A small-molecule ligand and the protein it binds are described below.
Small molecule (SMILES): CC(=O)N[C@@H]1[C@@H](O)[C@H](O)[C@@H](CO)O[C@H]1O

Sequence of chain 1.A:
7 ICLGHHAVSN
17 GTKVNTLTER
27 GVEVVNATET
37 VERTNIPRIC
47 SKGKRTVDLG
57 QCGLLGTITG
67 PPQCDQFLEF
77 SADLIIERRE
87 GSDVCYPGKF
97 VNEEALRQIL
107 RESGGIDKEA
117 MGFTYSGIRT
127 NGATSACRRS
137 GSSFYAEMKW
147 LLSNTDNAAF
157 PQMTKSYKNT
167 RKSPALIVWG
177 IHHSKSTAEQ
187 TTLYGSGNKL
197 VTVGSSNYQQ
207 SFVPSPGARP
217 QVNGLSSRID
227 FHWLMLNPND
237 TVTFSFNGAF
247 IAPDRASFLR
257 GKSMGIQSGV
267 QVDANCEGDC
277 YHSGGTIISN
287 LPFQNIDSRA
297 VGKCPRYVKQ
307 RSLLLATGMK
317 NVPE

Binding-site contacts:
Ligand atom O7 contacts residue ASN32 of chain 1.A at 3.3 Å (h-bond).
Ligand atom O6 contacts residue THR34 of chain 1.A at 4.3 Å.
Ligand atom C5 contacts residue ASN32 of chain 1.A at 3.7 Å.
Ligand atom O5 contacts residue ASN32 of chain 1.A at 2.4 Å (h-bond).
Ligand atom C6 contacts residue THR313 of chain 1.A at 4.3 Å.
Ligand atom C6 contacts residue THR34 of chain 1.A at 3.4 Å.
Ligand atom C1 contacts residue THR313 of chain 1.A at 4.2 Å.
Ligand atom C2 contacts residue ASN32 of chain 1.A at 2.5 Å.
Ligand atom C1 contacts residue ALA33 of chain 1.A at 4.5 Å (hydrophobic).
Ligand atom O5 contacts residue THR313 of chain 1.A at 3.8 Å.
Ligand atom C7 contacts residue ASN32 of chain 1.A at 3.5 Å.
Ligand atom C1 contacts residue ASN32 of chain 1.A at 1.4 Å.
Ligand atom O6 contacts residue LEU52 of chain 1.B at 3.7 Å.
Ligand atom N2 contacts residue ASN32 of chain 1.A at 3.2 Å (h-bond).
Ligand atom C5 contacts residue ALA33 of chain 1.A at 4.4 Å (hydrophobic).
Ligand atom C5 contacts residue THR34 of chain 1.A at 4.3 Å.
Ligand atom C6 contacts residue ASN32 of chain 1.A at 4.3 Å.
Ligand atom C3 contacts residue ASN32 of chain 1.A at 3.7 Å.
Ligand atom O6 contacts residue THR313 of chain 1.A at 3.8 Å.
Ligand atom C4 contacts residue ASN32 of chain 1.A at 4.0 Å.
Ligand atom O5 contacts residue ALA33 of chain 1.A at 3.6 Å.
Ligand atom O6 contacts residue ASN32 of chain 1.A at 4.1 Å.

Sequence of chain 1.B:
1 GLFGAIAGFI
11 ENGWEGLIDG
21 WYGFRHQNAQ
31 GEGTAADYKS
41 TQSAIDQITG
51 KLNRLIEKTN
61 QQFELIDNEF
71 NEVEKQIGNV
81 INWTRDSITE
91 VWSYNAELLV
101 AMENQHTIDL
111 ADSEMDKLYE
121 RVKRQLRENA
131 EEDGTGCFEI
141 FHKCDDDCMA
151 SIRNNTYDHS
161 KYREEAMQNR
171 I